Sequence of chain 1.B:
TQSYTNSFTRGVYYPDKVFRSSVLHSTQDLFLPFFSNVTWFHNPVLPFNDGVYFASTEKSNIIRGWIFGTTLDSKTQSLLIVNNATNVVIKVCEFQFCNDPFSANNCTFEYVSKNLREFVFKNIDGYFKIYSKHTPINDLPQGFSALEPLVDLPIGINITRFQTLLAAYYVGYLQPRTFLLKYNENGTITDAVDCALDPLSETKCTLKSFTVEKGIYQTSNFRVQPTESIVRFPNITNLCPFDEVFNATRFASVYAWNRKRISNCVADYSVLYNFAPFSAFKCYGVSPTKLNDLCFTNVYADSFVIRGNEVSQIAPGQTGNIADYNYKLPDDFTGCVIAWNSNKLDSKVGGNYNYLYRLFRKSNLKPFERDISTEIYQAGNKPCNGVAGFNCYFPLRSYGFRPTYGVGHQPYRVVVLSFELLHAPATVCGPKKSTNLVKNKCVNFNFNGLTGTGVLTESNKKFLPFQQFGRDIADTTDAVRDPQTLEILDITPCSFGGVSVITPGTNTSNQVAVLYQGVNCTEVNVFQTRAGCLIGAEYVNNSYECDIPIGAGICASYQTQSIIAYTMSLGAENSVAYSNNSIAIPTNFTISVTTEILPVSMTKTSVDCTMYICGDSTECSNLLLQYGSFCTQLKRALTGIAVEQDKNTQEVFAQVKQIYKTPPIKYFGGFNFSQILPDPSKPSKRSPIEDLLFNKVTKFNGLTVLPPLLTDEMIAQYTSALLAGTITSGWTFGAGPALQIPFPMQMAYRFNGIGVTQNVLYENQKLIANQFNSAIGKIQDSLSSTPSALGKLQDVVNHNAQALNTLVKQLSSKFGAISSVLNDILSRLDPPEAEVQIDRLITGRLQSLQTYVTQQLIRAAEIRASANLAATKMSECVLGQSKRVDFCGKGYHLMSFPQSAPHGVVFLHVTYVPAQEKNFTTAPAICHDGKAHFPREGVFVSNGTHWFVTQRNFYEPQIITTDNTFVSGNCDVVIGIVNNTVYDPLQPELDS

The protein below binds the small molecule below.
Small molecule (SMILES): CC(=O)N[C@@H]1[C@@H](O)[C@H](O)[C@@H](CO)O[C@H]1O

Binding-site contacts:
Ligand atom C2 contacts residue ASN654 of chain 1.B at 2.5 Å.
Ligand atom C7 contacts residue ASN654 of chain 1.B at 3.5 Å.
Ligand atom O5 contacts residue ASN654 of chain 1.B at 2.4 Å (h-bond).
Ligand atom N2 contacts residue ASN654 of chain 1.B at 2.9 Å (h-bond).
Ligand atom O7 contacts residue ASN654 of chain 1.B at 3.8 Å.
Ligand atom C4 contacts residue ASN654 of chain 1.B at 4.2 Å.
Ligand atom C1 contacts residue ASN654 of chain 1.B at 1.4 Å.
Ligand atom C5 contacts residue ASN654 of chain 1.B at 3.7 Å.
Ligand atom C3 contacts residue ASN654 of chain 1.B at 3.8 Å.